Sequence of chain 1.D:
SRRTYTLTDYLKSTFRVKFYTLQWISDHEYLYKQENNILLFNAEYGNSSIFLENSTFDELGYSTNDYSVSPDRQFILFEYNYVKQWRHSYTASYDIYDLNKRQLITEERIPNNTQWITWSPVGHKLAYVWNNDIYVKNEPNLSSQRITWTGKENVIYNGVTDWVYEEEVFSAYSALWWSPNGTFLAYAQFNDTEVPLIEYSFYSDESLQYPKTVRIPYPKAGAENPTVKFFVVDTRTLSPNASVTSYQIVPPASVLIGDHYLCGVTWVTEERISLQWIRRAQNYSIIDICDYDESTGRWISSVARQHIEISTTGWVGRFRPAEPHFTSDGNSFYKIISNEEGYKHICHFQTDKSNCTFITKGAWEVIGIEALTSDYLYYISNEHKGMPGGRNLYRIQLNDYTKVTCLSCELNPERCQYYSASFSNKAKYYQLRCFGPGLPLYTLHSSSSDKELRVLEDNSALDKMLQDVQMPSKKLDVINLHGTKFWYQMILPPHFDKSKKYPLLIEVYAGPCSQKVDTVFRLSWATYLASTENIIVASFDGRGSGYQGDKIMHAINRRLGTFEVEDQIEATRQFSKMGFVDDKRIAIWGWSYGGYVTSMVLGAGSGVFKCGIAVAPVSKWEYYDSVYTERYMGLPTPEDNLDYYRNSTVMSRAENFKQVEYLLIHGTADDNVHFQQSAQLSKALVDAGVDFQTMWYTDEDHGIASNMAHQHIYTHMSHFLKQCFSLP

Binding-site contacts:
Ligand atom O7 contacts residue ILE156 of chain 1.D at 4.3 Å.
Ligand atom C8 contacts residue THR150 of chain 1.D at 3.8 Å.
Ligand atom C8 contacts residue ILE156 of chain 1.D at 3.8 Å (hydrophobic).
Ligand atom O6 contacts residue THR193 of chain 1.D at 3.8 Å.
Ligand atom N2 contacts residue ILE156 of chain 1.D at 3.4 Å.
Ligand atom C3 contacts residue ASN191 of chain 1.D at 3.6 Å.
Ligand atom C7 contacts residue GLN189 of chain 1.D at 4.3 Å.
Ligand atom O5 contacts residue THR193 of chain 1.D at 3.9 Å.
Ligand atom O7 contacts residue GLN189 of chain 1.D at 3.6 Å.
Ligand atom C5 contacts residue ASN191 of chain 1.D at 3.5 Å.
Ligand atom C1 contacts residue THR193 of chain 1.D at 4.0 Å.
Ligand atom O7 contacts residue LYS229 of chain 1.D at 3.4 Å (salt-bridge).
Ligand atom C2 contacts residue ASN191 of chain 1.D at 2.6 Å.
Ligand atom C7 contacts residue ILE156 of chain 1.D at 3.7 Å (hydrophobic).
Ligand atom N2 contacts residue ASN191 of chain 1.D at 2.8 Å (h-bond).
Ligand atom C4 contacts residue ASN191 of chain 1.D at 4.2 Å.
Ligand atom C5 contacts residue THR193 of chain 1.D at 3.9 Å.
Ligand atom C7 contacts residue ASN191 of chain 1.D at 3.6 Å.
Ligand atom C1 contacts residue ILE156 of chain 1.D at 4.2 Å (hydrophobic).
Ligand atom O6 contacts residue GLU194 of chain 1.D at 2.7 Å (salt-bridge).
Ligand atom C2 contacts residue ILE156 of chain 1.D at 4.4 Å (hydrophobic).
Ligand atom O7 contacts residue ASN191 of chain 1.D at 3.9 Å.
Ligand atom O5 contacts residue ASN191 of chain 1.D at 2.5 Å (h-bond).
Ligand atom C6 contacts residue GLU194 of chain 1.D at 3.6 Å.
Ligand atom C1 contacts residue ASN191 of chain 1.D at 1.4 Å.

A protein and the small-molecule ligand that binds it are described below.
Small molecule (SMILES): CC(=O)N[C@H]1[C@H](O[C@H]2[C@H](O)[C@@H](NC(C)=O)CO[C@@H]2CO)O[C@H](CO)[C@@H](O)[C@@H]1O